Binding-site contacts:
Ligand atom N03 contacts residue HIS92 of chain 1.A at 3.5 Å (h-bond).
Ligand atom O20 contacts residue VAL26 of chain 1.A at 3.2 Å.
Ligand atom O18 contacts residue ALA39 of chain 1.A at 3.8 Å.
Ligand atom C15 contacts residue HIS92 of chain 1.A at 3.9 Å.
Ligand atom C06 contacts residue ALA39 of chain 1.A at 3.9 Å (hydrophobic).
Ligand atom O18 contacts residue LEU142 of chain 1.A at 3.9 Å.
Ligand atom O18 contacts residue PHE90 of chain 1.A at 3.4 Å.
Ligand atom C12 contacts residue LEU91 of chain 1.A at 3.1 Å (hydrophobic).
Ligand atom C11 contacts residue ALA39 of chain 1.A at 3.5 Å (hydrophobic).
Ligand atom C13 contacts residue HIS92 of chain 1.A at 3.6 Å.
Ligand atom C14 contacts residue LEU91 of chain 1.A at 3.2 Å (hydrophobic).
Ligand atom N04 contacts residue VAL26 of chain 1.A at 3.4 Å.
Ligand atom C06 contacts residue LEU142 of chain 1.A at 3.6 Å (hydrophobic).
Ligand atom O18 contacts residue LEU91 of chain 1.A at 3.0 Å (h-bond).
Ligand atom N02 contacts residue VAL72 of chain 1.A at 4.1 Å.
Ligand atom N01 contacts residue LEU91 of chain 1.A at 3.0 Å (h-bond).
Ligand atom C16 contacts residue HIS92 of chain 1.A at 4.1 Å.
Ligand atom N02 contacts residue ALA39 of chain 1.A at 3.5 Å.
Ligand atom N02 contacts residue LEU142 of chain 1.A at 3.4 Å.
Ligand atom C13 contacts residue GLN93 of chain 1.A at 4.1 Å.
Ligand atom C12 contacts residue LEU142 of chain 1.A at 3.9 Å (hydrophobic).
Ligand atom N02 contacts residue GLU89 of chain 1.A at 3.0 Å (salt-bridge).
Ligand atom C09 contacts residue ILE18 of chain 1.A at 4.0 Å (hydrophobic).
Ligand atom C14 contacts residue HIS92 of chain 1.A at 3.4 Å.
Ligand atom C17 contacts residue HIS92 of chain 1.A at 4.0 Å.
Ligand atom C10 contacts residue VAL26 of chain 1.A at 3.7 Å (hydrophobic).
Ligand atom C11 contacts residue GLU89 of chain 1.A at 3.9 Å.
Ligand atom C11 contacts residue LEU91 of chain 1.A at 3.9 Å (hydrophobic).
Ligand atom C11 contacts residue LEU142 of chain 1.A at 3.4 Å (hydrophobic).
Ligand atom C13 contacts residue LEU91 of chain 1.A at 3.5 Å (hydrophobic).
Ligand atom C12 contacts residue GLN93 of chain 1.A at 3.9 Å.
Ligand atom N03 contacts residue PHE90 of chain 1.A at 3.8 Å.
Ligand atom C14 contacts residue PHE90 of chain 1.A at 3.7 Å (hydrophobic).
Ligand atom O18 contacts residue GLU89 of chain 1.A at 3.9 Å.
Ligand atom O20 contacts residue LYS41 of chain 1.A at 4.0 Å.
Ligand atom N01 contacts residue LEU142 of chain 1.A at 3.9 Å.
Ligand atom C05 contacts residue ALA39 of chain 1.A at 3.8 Å (hydrophobic).
Ligand atom C07 contacts residue LEU142 of chain 1.A at 3.8 Å (hydrophobic).
Ligand atom C08 contacts residue ILE18 of chain 1.A at 3.7 Å (hydrophobic).
Ligand atom O19 contacts residue VAL26 of chain 1.A at 3.2 Å.

Sequence of chain 1.A:
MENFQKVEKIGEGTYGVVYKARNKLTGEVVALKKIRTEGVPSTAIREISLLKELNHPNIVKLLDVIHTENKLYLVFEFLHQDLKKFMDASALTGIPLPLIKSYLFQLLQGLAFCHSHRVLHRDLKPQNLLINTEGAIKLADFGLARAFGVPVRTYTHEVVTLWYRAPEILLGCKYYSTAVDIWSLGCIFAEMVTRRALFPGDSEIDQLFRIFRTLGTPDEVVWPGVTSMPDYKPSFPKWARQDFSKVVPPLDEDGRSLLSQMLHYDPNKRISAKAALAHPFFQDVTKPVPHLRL

A protein and the small-molecule ligand that binds it are described below.
Small molecule (SMILES): NC(=O)c1cc([N+](=O)[O-])ccc1NCc1ccc(Cl)nc1